This small molecule binds to this protein.
Small molecule (SMILES): CC(=O)N[C@@H]1[C@@H](O)[C@H](O)[C@@H](CO)O[C@H]1O

Binding-site contacts:
Ligand atom C5 contacts residue ASN282 of chain 1.B at 3.7 Å.
Ligand atom C7 contacts residue ASN282 of chain 1.B at 3.5 Å.
Ligand atom O5 contacts residue ASN282 of chain 1.B at 2.4 Å (h-bond).
Ligand atom C4 contacts residue ASN282 of chain 1.B at 4.2 Å.
Ligand atom C3 contacts residue ASN282 of chain 1.B at 3.8 Å.
Ligand atom C8 contacts residue ASN282 of chain 1.B at 3.8 Å.
Ligand atom C1 contacts residue ASN282 of chain 1.B at 1.4 Å.
Ligand atom N2 contacts residue ASN282 of chain 1.B at 2.9 Å (h-bond).
Ligand atom C2 contacts residue ASN282 of chain 1.B at 2.5 Å.
Ligand atom O7 contacts residue ASN282 of chain 1.B at 4.4 Å.

Sequence of chain 1.B:
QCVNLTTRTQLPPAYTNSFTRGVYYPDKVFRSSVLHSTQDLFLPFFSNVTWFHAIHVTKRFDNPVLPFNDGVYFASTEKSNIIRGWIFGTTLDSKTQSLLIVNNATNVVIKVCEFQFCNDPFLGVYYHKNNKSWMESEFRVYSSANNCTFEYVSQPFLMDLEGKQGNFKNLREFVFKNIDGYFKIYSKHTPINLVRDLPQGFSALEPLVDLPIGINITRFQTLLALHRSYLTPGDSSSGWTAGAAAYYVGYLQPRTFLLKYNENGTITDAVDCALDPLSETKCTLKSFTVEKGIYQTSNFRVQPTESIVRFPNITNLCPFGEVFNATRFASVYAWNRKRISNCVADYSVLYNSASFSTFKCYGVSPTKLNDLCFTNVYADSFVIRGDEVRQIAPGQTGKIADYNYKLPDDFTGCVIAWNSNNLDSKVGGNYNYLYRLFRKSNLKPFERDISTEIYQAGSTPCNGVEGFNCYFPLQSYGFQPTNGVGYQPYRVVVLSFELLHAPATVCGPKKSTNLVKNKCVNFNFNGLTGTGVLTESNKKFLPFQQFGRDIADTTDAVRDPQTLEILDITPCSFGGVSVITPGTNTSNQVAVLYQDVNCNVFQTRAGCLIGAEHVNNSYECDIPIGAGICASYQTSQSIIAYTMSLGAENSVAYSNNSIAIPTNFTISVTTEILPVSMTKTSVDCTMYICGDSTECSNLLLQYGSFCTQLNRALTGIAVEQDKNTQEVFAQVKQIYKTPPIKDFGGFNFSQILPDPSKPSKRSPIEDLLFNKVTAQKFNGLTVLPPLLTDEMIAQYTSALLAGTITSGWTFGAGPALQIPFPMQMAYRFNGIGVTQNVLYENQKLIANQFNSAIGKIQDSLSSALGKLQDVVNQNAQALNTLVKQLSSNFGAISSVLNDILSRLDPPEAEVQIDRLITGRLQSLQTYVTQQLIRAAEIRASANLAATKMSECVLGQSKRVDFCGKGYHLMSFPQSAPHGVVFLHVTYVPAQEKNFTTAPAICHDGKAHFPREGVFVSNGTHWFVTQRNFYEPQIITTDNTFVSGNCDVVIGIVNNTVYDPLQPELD